A small-molecule ligand and the protein it binds are described below.
Small molecule (SMILES): CC(=O)N[C@H]1[C@H](O[C@H]2[C@H](O)[C@@H](NC(C)=O)CO[C@@H]2CO)O[C@H](CO)[C@@H](O)[C@@H]1O

Sequence of chain 1.N:
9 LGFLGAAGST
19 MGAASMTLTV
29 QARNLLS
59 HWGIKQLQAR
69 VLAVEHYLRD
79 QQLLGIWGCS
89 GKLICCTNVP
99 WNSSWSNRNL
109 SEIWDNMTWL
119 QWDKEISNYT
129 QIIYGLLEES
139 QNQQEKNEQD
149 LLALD

Binding-site contacts:
Ligand atom C3 contacts residue ASN100 of chain 1.N at 3.6 Å.
Ligand atom C4 contacts residue ASN100 of chain 1.N at 4.2 Å.
Ligand atom C1 contacts residue ASN100 of chain 1.N at 1.4 Å.
Ligand atom O5 contacts residue SER102 of chain 1.N at 3.0 Å (h-bond).
Ligand atom N2 contacts residue ASN100 of chain 1.N at 2.8 Å (h-bond).
Ligand atom C7 contacts residue ASN100 of chain 1.N at 3.1 Å.
Ligand atom O5 contacts residue ASN100 of chain 1.N at 2.4 Å (h-bond).
Ligand atom O7 contacts residue ASN100 of chain 1.N at 3.2 Å (h-bond).
Ligand atom C5 contacts residue SER102 of chain 1.N at 4.0 Å.
Ligand atom C5 contacts residue ASN100 of chain 1.N at 3.6 Å.
Ligand atom C1 contacts residue SER102 of chain 1.N at 3.3 Å.
Ligand atom C2 contacts residue ASN100 of chain 1.N at 2.4 Å.
Ligand atom C6 contacts residue SER102 of chain 1.N at 4.3 Å.
Ligand atom C8 contacts residue ASN100 of chain 1.N at 4.2 Å.